Sequence of chain 1.D:
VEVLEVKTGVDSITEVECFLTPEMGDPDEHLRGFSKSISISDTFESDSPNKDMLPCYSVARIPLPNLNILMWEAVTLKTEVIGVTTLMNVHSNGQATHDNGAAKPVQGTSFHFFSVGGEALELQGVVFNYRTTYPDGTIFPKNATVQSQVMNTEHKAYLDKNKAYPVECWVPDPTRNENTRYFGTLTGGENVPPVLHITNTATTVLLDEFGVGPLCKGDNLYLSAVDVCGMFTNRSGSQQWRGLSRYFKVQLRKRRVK

This protein binds this small molecule.
Small molecule (SMILES): CC(=O)N[C@H]1[C@H](O[C@@H]2[C@H](O[C@]3(C(=O)O)C[C@H](O)[C@@H](NC(C)=O)[C@H]([C@H](O)[C@H](O)CO)O3)[C@@H](O)[C@H](O[C@H]3[C@H](O)[C@@H](O)[C@H](O)O[C@@H]3CO)O[C@@H]2CO)O[C@H](CO)[C@H](O)[C@@H]1O

Binding-site contacts:
Ligand atom O10 contacts residue LEU37 of chain 1.C at 3.6 Å.
Ligand atom N5 contacts residue ASN247 of chain 1.C at 2.9 Å (h-bond).
Ligand atom C1 contacts residue SER251 of chain 1.C at 3.4 Å.
Ligand atom C6 contacts residue SER43 of chain 1.C at 4.1 Å.
Ligand atom O1B contacts residue SER251 of chain 1.C at 2.8 Å (h-bond).
Ligand atom C7 contacts residue GLN253 of chain 1.C at 3.5 Å.
Ligand atom C6 contacts residue LYS42 of chain 1.C at 3.8 Å.
Ligand atom O1B contacts residue ASN247 of chain 1.C at 4.1 Å.
Ligand atom C6 contacts residue ASN247 of chain 1.C at 3.9 Å.
Ligand atom O4 contacts residue PHE50 of chain 1.D at 4.1 Å.
Ligand atom C11 contacts residue GLN253 of chain 1.C at 3.4 Å.
Ligand atom O4 contacts residue ASN106 of chain 1.C at 3.3 Å (h-bond).
Ligand atom C10 contacts residue PHE50 of chain 1.D at 4.0 Å (hydrophobic).
Ligand atom C8 contacts residue SER249 of chain 1.C at 4.0 Å.
Ligand atom O9 contacts residue SER43 of chain 1.C at 2.9 Å (h-bond).
Ligand atom C9 contacts residue GLN253 of chain 1.C at 3.9 Å.
Ligand atom C3 contacts residue SER43 of chain 1.C at 4.0 Å.
Ligand atom O1A contacts residue SER251 of chain 1.C at 3.4 Å (h-bond).
Ligand atom O6 contacts residue LYS42 of chain 1.C at 3.8 Å.
Ligand atom C5 contacts residue ASN247 of chain 1.C at 3.8 Å.
Ligand atom C6 contacts residue GLN253 of chain 1.C at 3.9 Å.
Ligand atom O9 contacts residue LYS42 of chain 1.C at 3.5 Å.
Ligand atom O1A contacts residue SER249 of chain 1.C at 2.8 Å (h-bond).
Ligand atom O1B contacts residue SER249 of chain 1.C at 3.8 Å.
Ligand atom C5 contacts residue SER43 of chain 1.C at 3.7 Å.
Ligand atom C10 contacts residue ASN247 of chain 1.C at 3.7 Å.
Ligand atom O8 contacts residue SER43 of chain 1.C at 3.2 Å (h-bond).
Ligand atom C4 contacts residue ASN247 of chain 1.C at 3.7 Å.
Ligand atom C11 contacts residue ASN247 of chain 1.C at 3.6 Å.
Ligand atom O8 contacts residue SER251 of chain 1.C at 4.1 Å.
Ligand atom O1A contacts residue ASN247 of chain 1.C at 3.8 Å.
Ligand atom C11 contacts residue LEU37 of chain 1.C at 3.9 Å (hydrophobic).
Ligand atom N5 contacts residue GLN253 of chain 1.C at 3.3 Å (h-bond).
Ligand atom C1 contacts residue SER249 of chain 1.C at 3.7 Å.
Ligand atom C4 contacts residue SER43 of chain 1.C at 3.7 Å.
Ligand atom C10 contacts residue GLN253 of chain 1.C at 3.4 Å.
Ligand atom O4 contacts residue ASN247 of chain 1.C at 4.0 Å.
Ligand atom C9 contacts residue SER43 of chain 1.C at 3.6 Å.
Ligand atom C11 contacts residue PHE50 of chain 1.D at 3.5 Å (hydrophobic).
Ligand atom O7 contacts residue LEU37 of chain 1.C at 3.6 Å.

Sequence of chain 1.C:
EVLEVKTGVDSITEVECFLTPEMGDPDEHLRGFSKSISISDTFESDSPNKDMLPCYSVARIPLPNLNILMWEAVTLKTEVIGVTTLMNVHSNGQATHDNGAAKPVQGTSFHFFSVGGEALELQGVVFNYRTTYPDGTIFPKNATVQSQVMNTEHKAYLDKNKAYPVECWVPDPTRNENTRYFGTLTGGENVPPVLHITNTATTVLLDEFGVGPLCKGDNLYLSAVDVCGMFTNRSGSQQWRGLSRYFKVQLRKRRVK